Sequence of chain 1.C:
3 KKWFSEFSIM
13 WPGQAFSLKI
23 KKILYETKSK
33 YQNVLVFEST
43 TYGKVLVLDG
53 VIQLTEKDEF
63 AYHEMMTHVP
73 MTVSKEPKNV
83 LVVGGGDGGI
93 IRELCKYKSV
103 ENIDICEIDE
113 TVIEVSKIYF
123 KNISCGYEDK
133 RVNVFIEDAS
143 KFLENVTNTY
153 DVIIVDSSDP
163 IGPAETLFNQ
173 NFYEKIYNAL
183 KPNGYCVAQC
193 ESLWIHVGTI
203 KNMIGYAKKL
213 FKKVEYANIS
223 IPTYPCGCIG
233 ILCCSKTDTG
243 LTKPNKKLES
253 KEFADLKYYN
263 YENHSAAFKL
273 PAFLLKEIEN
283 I

This small molecule binds to this protein.
Small molecule (SMILES): CSC[C@H]1O[C@@H](n2cnc3c(N)ncnc32)[C@H](O)[C@@H]1O

Binding-site contacts:
Ligand atom C5' contacts residue SER160 of chain 1.C at 3.6 Å.
Ligand atom N1 contacts residue ALA141 of chain 1.C at 3.1 Å (h-bond).
Ligand atom S5' contacts residue GLY87 of chain 1.C at 3.7 Å.
Ligand atom O4' contacts residue SER160 of chain 1.C at 3.7 Å.
Ligand atom O3' contacts residue VAL114 of chain 1.C at 3.4 Å.
Ligand atom N6 contacts residue LEU169 of chain 1.C at 3.6 Å.
Ligand atom O2' contacts residue ILE110 of chain 1.C at 3.7 Å.
Ligand atom C4' contacts residue GLU109 of chain 1.C at 3.5 Å.
Ligand atom O3' contacts residue GLU109 of chain 1.C at 2.4 Å (salt-bridge).
Ligand atom C3' contacts residue LEU50 of chain 1.C at 3.7 Å (hydrophobic).
Ligand atom O4' contacts residue GLY86 of chain 1.C at 3.6 Å.
Ligand atom N7 contacts residue PRO165 of chain 1.C at 3.3 Å.
Ligand atom O4' contacts residue ASP158 of chain 1.C at 3.7 Å.
Ligand atom N6 contacts residue PRO165 of chain 1.C at 3.1 Å (h-bond).
Ligand atom O2' contacts residue GLU109 of chain 1.C at 2.6 Å (salt-bridge).
Ligand atom S5' contacts residue ASP89 of chain 1.C at 3.4 Å (salt-bridge).
Ligand atom C2 contacts residue GLU139 of chain 1.C at 3.7 Å.
Ligand atom O2' contacts residue ASP111 of chain 1.C at 3.8 Å.
Ligand atom S5' contacts residue ASP158 of chain 1.C at 3.6 Å.
Ligand atom N7 contacts residue ALA166 of chain 1.C at 3.2 Å (h-bond).
Ligand atom C2 contacts residue ILE110 of chain 1.C at 3.4 Å (hydrophobic).
Ligand atom C3' contacts residue GLU109 of chain 1.C at 3.4 Å.
Ligand atom C4 contacts residue ILE110 of chain 1.C at 3.4 Å (hydrophobic).
Ligand atom C5 contacts residue ILE110 of chain 1.C at 3.5 Å (hydrophobic).
Ligand atom C2' contacts residue GLU109 of chain 1.C at 3.2 Å.
Ligand atom N1 contacts residue ILE110 of chain 1.C at 3.6 Å.
Ligand atom O2' contacts residue GLN34 of chain 1.C at 2.8 Å (h-bond).
Ligand atom C8 contacts residue SER160 of chain 1.C at 3.3 Å.
Ligand atom CS contacts residue ASP89 of chain 1.C at 3.4 Å.
Ligand atom N3 contacts residue GLY86 of chain 1.C at 3.5 Å.
Ligand atom N1 contacts residue ASP140 of chain 1.C at 3.7 Å.
Ligand atom N6 contacts residue THR168 of chain 1.C at 3.4 Å (h-bond).
Ligand atom C4' contacts residue GLY87 of chain 1.C at 3.7 Å.
Ligand atom CS contacts residue GLN55 of chain 1.C at 3.7 Å.
Ligand atom C2 contacts residue CYS108 of chain 1.C at 3.5 Å (hydrophobic).
Ligand atom C5' contacts residue GLN55 of chain 1.C at 3.6 Å.
Ligand atom C1' contacts residue GLU109 of chain 1.C at 3.3 Å.
Ligand atom C5' contacts residue ASP158 of chain 1.C at 3.4 Å.
Ligand atom N3 contacts residue ILE110 of chain 1.C at 3.2 Å (h-bond).
Ligand atom N6 contacts residue ASP140 of chain 1.C at 3.2 Å (salt-bridge).